Sequence of chain 1.A:
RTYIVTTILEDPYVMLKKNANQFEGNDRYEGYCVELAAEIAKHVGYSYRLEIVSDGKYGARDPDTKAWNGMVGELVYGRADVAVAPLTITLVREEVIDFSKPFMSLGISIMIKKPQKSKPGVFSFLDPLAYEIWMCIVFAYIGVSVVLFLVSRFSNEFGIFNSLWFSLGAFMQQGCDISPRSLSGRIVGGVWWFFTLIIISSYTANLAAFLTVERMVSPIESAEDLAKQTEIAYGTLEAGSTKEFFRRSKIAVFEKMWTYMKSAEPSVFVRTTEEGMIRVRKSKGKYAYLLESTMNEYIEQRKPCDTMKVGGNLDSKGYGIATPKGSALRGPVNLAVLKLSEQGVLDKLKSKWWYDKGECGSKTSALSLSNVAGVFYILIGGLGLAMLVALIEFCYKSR

Sequence of chain 1.D:
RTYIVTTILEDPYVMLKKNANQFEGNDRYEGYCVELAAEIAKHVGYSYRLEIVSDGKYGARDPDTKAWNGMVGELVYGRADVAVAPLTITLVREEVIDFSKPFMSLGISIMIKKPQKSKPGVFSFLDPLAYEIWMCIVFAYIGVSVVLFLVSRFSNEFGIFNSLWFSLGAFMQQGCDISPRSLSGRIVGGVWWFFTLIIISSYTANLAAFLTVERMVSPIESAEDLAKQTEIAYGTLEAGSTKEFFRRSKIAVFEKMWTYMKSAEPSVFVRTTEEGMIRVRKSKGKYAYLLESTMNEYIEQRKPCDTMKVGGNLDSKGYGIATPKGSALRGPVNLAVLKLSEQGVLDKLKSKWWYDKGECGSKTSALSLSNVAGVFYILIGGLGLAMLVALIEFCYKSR

A small-molecule ligand and the protein it binds are described below.
Small molecule (SMILES): NS(=O)(=O)c1cc2c(cc1Cl)N[C@H]([C@H]1C[C@H]3C=C[C@@H]1C3)NS2(=O)=O

Binding-site contacts:
Ligand atom C14 contacts residue SER776 of chain 1.D at 3.4 Å.
Ligand atom S1 contacts residue SER519 of chain 1.D at 3.6 Å.
Ligand atom C5 contacts residue ILE503 of chain 1.A at 3.8 Å (hydrophobic).
Ligand atom CL contacts residue ASP782 of chain 1.D at 3.1 Å.
Ligand atom C13 contacts residue SER751 of chain 1.A at 4.0 Å.
Ligand atom C8 contacts residue SER776 of chain 1.D at 3.9 Å.
Ligand atom CL contacts residue LEU781 of chain 1.D at 3.5 Å.
Ligand atom N3 contacts residue LYS785 of chain 1.D at 3.6 Å.
Ligand atom O1 contacts residue SER519 of chain 1.D at 3.6 Å.
Ligand atom N1 contacts residue PRO516 of chain 1.D at 2.7 Å (h-bond).
Ligand atom C7 contacts residue ILE503 of chain 1.A at 3.8 Å (hydrophobic).
Ligand atom C7 contacts residue LEU773 of chain 1.D at 3.7 Å (hydrophobic).
Ligand atom C4 contacts residue ILE503 of chain 1.A at 4.0 Å (hydrophobic).
Ligand atom N2 contacts residue SER751 of chain 1.A at 3.6 Å (h-bond).
Ligand atom O4 contacts residue MET518 of chain 1.D at 3.7 Å.
Ligand atom O2 contacts residue SER519 of chain 1.D at 2.9 Å (h-bond).
Ligand atom C11 contacts residue SER519 of chain 1.D at 3.9 Å.
Ligand atom C1 contacts residue PRO516 of chain 1.D at 3.4 Å (hydrophobic).
Ligand atom C4 contacts residue LYS752 of chain 1.A at 3.8 Å.
Ligand atom C12 contacts residue SER751 of chain 1.A at 4.0 Å.
Ligand atom O2 contacts residue MET518 of chain 1.D at 3.5 Å.
Ligand atom C2 contacts residue LYS515 of chain 1.D at 3.9 Å.
Ligand atom C7 contacts residue LYS515 of chain 1.D at 3.5 Å.
Ligand atom C3 contacts residue GLY753 of chain 1.A at 3.9 Å.
Ligand atom O2 contacts residue PRO516 of chain 1.D at 3.9 Å.
Ligand atom C4 contacts residue GLY753 of chain 1.A at 3.5 Å.
Ligand atom C10 contacts residue SER776 of chain 1.D at 3.6 Å.
Ligand atom C11 contacts residue MET518 of chain 1.D at 3.9 Å (hydrophobic).
Ligand atom S1 contacts residue PRO516 of chain 1.D at 3.9 Å.
Ligand atom C1 contacts residue SER776 of chain 1.D at 4.0 Å.
Ligand atom C10 contacts residue SER751 of chain 1.A at 3.8 Å.
Ligand atom O3 contacts residue ASP782 of chain 1.D at 4.0 Å.
Ligand atom C14 contacts residue LEU781 of chain 1.D at 4.0 Å (hydrophobic).
Ligand atom O4 contacts residue SER519 of chain 1.D at 3.5 Å (h-bond).
Ligand atom O3 contacts residue SER751 of chain 1.A at 3.6 Å (h-bond).
Ligand atom N2 contacts residue SER776 of chain 1.D at 2.8 Å (h-bond).
Ligand atom C8 contacts residue PRO516 of chain 1.D at 3.5 Å (hydrophobic).
Ligand atom C6 contacts residue SER776 of chain 1.D at 3.4 Å.
Ligand atom C2 contacts residue PRO516 of chain 1.D at 3.6 Å (hydrophobic).
Ligand atom C5 contacts residue LEU773 of chain 1.D at 3.8 Å (hydrophobic).